Sequence of chain 6.B:
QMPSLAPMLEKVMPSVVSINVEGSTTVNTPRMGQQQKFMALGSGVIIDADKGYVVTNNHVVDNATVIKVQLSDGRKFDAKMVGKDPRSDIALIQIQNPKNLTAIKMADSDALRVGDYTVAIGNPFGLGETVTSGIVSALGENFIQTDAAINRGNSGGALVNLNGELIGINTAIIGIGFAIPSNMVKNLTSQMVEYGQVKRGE

Binding-site contacts:
Ligand atom C2' contacts residue PHE171 of chain 5.B at 4.4 Å (hydrophobic).
Ligand atom O2P contacts residue ILE205 of chain 5.B at 3.6 Å.
Ligand atom C3 contacts residue THR176 of chain 5.B at 3.5 Å.
Ligand atom C2 contacts residue THR178 of chain 5.B at 3.5 Å.
Ligand atom C2' contacts residue SER210 of chain 5.B at 4.4 Å.
Ligand atom P contacts residue ASN209 of chain 5.B at 4.2 Å.
Ligand atom C3 contacts residue SER210 of chain 5.B at 4.0 Å.
Ligand atom O3P contacts residue SER210 of chain 5.B at 2.4 Å (h-bond).
Ligand atom O1P contacts residue ALA204 of chain 5.B at 4.4 Å.
Ligand atom O3P contacts residue ILE205 of chain 5.B at 2.9 Å (h-bond).
Ligand atom C1' contacts residue ILE205 of chain 5.B at 4.2 Å (hydrophobic).
Ligand atom O3P contacts residue ALA204 of chain 5.B at 3.4 Å.
Ligand atom C3' contacts residue GLY237 of chain 6.B at 4.3 Å.
Ligand atom C2 contacts residue ILE167 of chain 5.B at 4.0 Å (hydrophobic).
Ligand atom C3 contacts residue ASN209 of chain 5.B at 4.5 Å.
Ligand atom O2P contacts residue SER210 of chain 5.B at 2.5 Å (h-bond).
Ligand atom C3 contacts residue PRO170 of chain 5.B at 3.5 Å (hydrophobic).
Ligand atom C2 contacts residue THR176 of chain 5.B at 3.9 Å.
Ligand atom C2 contacts residue GLY168 of chain 5.B at 3.9 Å.
Ligand atom C3' contacts residue ASN209 of chain 5.B at 3.6 Å.
Ligand atom C1' contacts residue ASN209 of chain 5.B at 4.2 Å.
Ligand atom C3' contacts residue SER210 of chain 5.B at 3.6 Å.
Ligand atom C1 contacts residue THR178 of chain 5.B at 4.5 Å.
Ligand atom C3' contacts residue ARG207 of chain 5.B at 3.8 Å.
Ligand atom C1' contacts residue SER210 of chain 5.B at 3.1 Å.
Ligand atom C2' contacts residue ILE238 of chain 6.B at 4.1 Å (hydrophobic).
Ligand atom C1 contacts residue SER210 of chain 5.B at 3.3 Å.
Ligand atom C1 contacts residue GLY168 of chain 5.B at 4.4 Å.
Ligand atom P contacts residue SER210 of chain 5.B at 1.6 Å.
Ligand atom C3' contacts residue ILE205 of chain 5.B at 3.5 Å (hydrophobic).
Ligand atom O1P contacts residue SER210 of chain 5.B at 2.8 Å (h-bond).
Ligand atom C1' contacts residue GLY237 of chain 6.B at 4.3 Å.
Ligand atom C1' contacts residue PRO170 of chain 5.B at 3.9 Å (hydrophobic).
Ligand atom P contacts residue ILE205 of chain 5.B at 4.1 Å.
Ligand atom C2' contacts residue PRO170 of chain 5.B at 4.3 Å (hydrophobic).
Ligand atom C2' contacts residue GLY237 of chain 6.B at 3.3 Å.
Ligand atom C2 contacts residue ALA166 of chain 5.B at 3.5 Å (hydrophobic).
Ligand atom C3 contacts residue GLY168 of chain 5.B at 4.2 Å.
Ligand atom O1P contacts residue THR178 of chain 5.B at 4.1 Å.
Ligand atom C1 contacts residue THR176 of chain 5.B at 4.4 Å.

Sequence of chain 5.B:
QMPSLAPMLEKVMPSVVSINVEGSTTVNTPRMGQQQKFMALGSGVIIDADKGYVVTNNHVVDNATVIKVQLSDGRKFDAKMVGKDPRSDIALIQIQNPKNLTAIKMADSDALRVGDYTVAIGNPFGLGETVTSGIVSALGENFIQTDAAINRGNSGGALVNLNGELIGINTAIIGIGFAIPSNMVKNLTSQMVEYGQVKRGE

This protein binds this small molecule.
Small molecule (SMILES): CC(C)O[PH](=O)OC(C)C